Sequence of chain 2.A:
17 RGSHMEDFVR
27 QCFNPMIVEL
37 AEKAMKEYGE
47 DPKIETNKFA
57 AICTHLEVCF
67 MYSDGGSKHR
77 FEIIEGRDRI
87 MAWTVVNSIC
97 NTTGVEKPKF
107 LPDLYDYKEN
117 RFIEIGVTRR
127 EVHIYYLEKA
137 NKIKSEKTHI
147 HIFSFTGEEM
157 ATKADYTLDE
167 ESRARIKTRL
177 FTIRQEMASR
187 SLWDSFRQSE

A protein and the small-molecule ligand that binds it are described below.
Small molecule (SMILES): COc1cc(CCNC(=O)c2nc(-c3ccccc3C)[nH]c(=O)c2O)ccc1O

Binding-site contacts:
Ligand atom C28 contacts residue GLU46 of chain 2.A at 3.7 Å.
Ligand atom O29 contacts residue ILE58 of chain 2.A at 3.8 Å.
Ligand atom O13 contacts residue HIS61 of chain 2.A at 3.3 Å (h-bond).
Ligand atom C11 contacts residue MN1 of chain 2.C at 3.5 Å.
Ligand atom C09 contacts residue GLU81 of chain 2.A at 3.7 Å.
Ligand atom C12 contacts residue MN1 of chain 2.C at 3.2 Å.
Ligand atom C09 contacts residue MN1 of chain 2.C at 2.9 Å.
Ligand atom O15 contacts residue GLU120 of chain 2.A at 3.0 Å (salt-bridge).
Ligand atom C27 contacts residue ILE58 of chain 2.A at 3.7 Å (hydrophobic).
Ligand atom O15 contacts residue ILE121 of chain 2.A at 2.9 Å (h-bond).
Ligand atom C14 contacts residue MN1 of chain 2.B at 2.9 Å.
Ligand atom C07 contacts residue TYR44 of chain 2.A at 3.8 Å (hydrophobic).
Ligand atom C06 contacts residue TYR44 of chain 2.A at 3.6 Å (hydrophobic).
Ligand atom O02 contacts residue GLU46 of chain 2.A at 3.4 Å (salt-bridge).
Ligand atom C26 contacts residue ALA40 of chain 2.A at 3.8 Å (hydrophobic).
Ligand atom O29 contacts residue LYS54 of chain 2.A at 3.5 Å.
Ligand atom C14 contacts residue GLU120 of chain 2.A at 3.7 Å.
Ligand atom C03 contacts residue GLU46 of chain 2.A at 4.0 Å.
Ligand atom O02 contacts residue TYR44 of chain 2.A at 4.0 Å.
Ligand atom O13 contacts residue GLU120 of chain 2.A at 3.0 Å (salt-bridge).
Ligand atom C12 contacts residue GLU120 of chain 2.A at 3.8 Å.
Ligand atom O13 contacts residue MN1 of chain 2.B at 2.1 Å.
Ligand atom C12 contacts residue HIS61 of chain 2.A at 3.5 Å.
Ligand atom O10 contacts residue MN1 of chain 2.C at 1.9 Å.
Ligand atom O29 contacts residue MET41 of chain 2.A at 3.7 Å.
Ligand atom C05 contacts residue TYR44 of chain 2.A at 3.9 Å (hydrophobic).
Ligand atom C04 contacts residue TYR44 of chain 2.A at 3.7 Å (hydrophobic).
Ligand atom C27 contacts residue ALA40 of chain 2.A at 4.0 Å (hydrophobic).
Ligand atom C14 contacts residue HIS61 of chain 2.A at 3.3 Å.
Ligand atom O29 contacts residue GLU46 of chain 2.A at 2.8 Å (salt-bridge).
Ligand atom O15 contacts residue TYR131 of chain 2.A at 3.7 Å.
Ligand atom O13 contacts residue ASP109 of chain 2.A at 3.1 Å (salt-bridge).
Ligand atom O13 contacts residue GLU81 of chain 2.A at 4.0 Å.
Ligand atom C12 contacts residue MN1 of chain 2.B at 2.9 Å.
Ligand atom C14 contacts residue ILE121 of chain 2.A at 4.0 Å (hydrophobic).
Ligand atom O13 contacts residue MN1 of chain 2.C at 2.3 Å.
Ligand atom N16 contacts residue TYR131 of chain 2.A at 3.6 Å (h-bond).
Ligand atom O15 contacts residue MN1 of chain 2.B at 2.2 Å.
Ligand atom O10 contacts residue GLU81 of chain 2.A at 2.9 Å (salt-bridge).
Ligand atom O15 contacts residue HIS61 of chain 2.A at 2.9 Å (h-bond).